Sequence of chain 1.C:
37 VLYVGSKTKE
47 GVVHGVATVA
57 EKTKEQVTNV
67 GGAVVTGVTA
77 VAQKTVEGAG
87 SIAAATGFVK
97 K

Binding-site contacts:
Ligand atom C11 contacts residue VAL82 of chain 1.C at 2.9 Å (hydrophobic).
Ligand atom N12 contacts residue GLU83 of chain 1.C at 4.3 Å.
Ligand atom C13 contacts residue VAL82 of chain 1.C at 2.3 Å (hydrophobic).
Ligand atom O01 contacts residue TYR39 of chain 1.D at 3.9 Å.
Ligand atom C14 contacts residue VAL82 of chain 1.C at 4.1 Å (hydrophobic).
Ligand atom C10 contacts residue VAL82 of chain 1.C at 3.0 Å (hydrophobic).
Ligand atom C13 contacts residue VAL82 of chain 1.E at 3.7 Å (hydrophobic).
Ligand atom N12 contacts residue VAL82 of chain 1.C at 2.3 Å.
Ligand atom C09 contacts residue VAL82 of chain 1.C at 4.2 Å (hydrophobic).

This protein binds this small molecule.
Small molecule (SMILES): CNc1ccc(-c2nc3ccc(O)cc3s2)cc1

Sequence of chain 1.E:
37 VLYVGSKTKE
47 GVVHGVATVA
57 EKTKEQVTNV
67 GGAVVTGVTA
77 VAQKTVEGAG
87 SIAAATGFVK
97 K

Sequence of chain 1.D:
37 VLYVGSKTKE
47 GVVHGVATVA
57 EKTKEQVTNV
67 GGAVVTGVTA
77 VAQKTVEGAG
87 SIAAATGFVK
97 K